Sequence of chain 1.H:
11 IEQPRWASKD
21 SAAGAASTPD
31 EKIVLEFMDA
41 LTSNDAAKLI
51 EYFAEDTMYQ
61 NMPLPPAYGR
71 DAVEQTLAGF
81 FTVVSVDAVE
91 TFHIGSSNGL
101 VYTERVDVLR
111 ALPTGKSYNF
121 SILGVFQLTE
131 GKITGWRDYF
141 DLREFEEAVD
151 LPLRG

The protein below binds the small molecule below.
Small molecule (SMILES): O[C@@H]1CCCC[C@H]1O

Binding-site contacts:
Ligand atom O7 contacts residue PHE145 of chain 1.H at 3.5 Å.
Ligand atom C1 contacts residue PHE80 of chain 1.H at 3.8 Å (hydrophobic).
Ligand atom C6 contacts residue TYR59 of chain 1.H at 3.9 Å (hydrophobic).
Ligand atom O7 contacts residue PHE140 of chain 1.H at 3.5 Å.
Ligand atom C1 contacts residue TYR59 of chain 1.H at 2.9 Å (hydrophobic).
Ligand atom O8 contacts residue ASP107 of chain 1.H at 2.8 Å (salt-bridge).
Ligand atom C2 contacts residue PHE80 of chain 1.H at 3.8 Å (hydrophobic).
Ligand atom O8 contacts residue ARG105 of chain 1.H at 4.4 Å.
Ligand atom O8 contacts residue ILE122 of chain 1.H at 4.1 Å.
Ligand atom C6 contacts residue PHE145 of chain 1.H at 4.1 Å (hydrophobic).
Ligand atom O7 contacts residue ASN61 of chain 1.H at 3.2 Å (h-bond).
Ligand atom C6 contacts residue ASN61 of chain 1.H at 4.2 Å.
Ligand atom C5 contacts residue ASP138 of chain 1.H at 4.4 Å.
Ligand atom C5 contacts residue TYR59 of chain 1.H at 4.2 Å (hydrophobic).
Ligand atom C2 contacts residue LEU77 of chain 1.H at 4.2 Å (hydrophobic).
Ligand atom O7 contacts residue TYR59 of chain 1.H at 4.1 Å.
Ligand atom C6 contacts residue LEU109 of chain 1.H at 4.4 Å (hydrophobic).
Ligand atom C3 contacts residue LEU77 of chain 1.H at 4.5 Å (hydrophobic).
Ligand atom C4 contacts residue VAL86 of chain 1.H at 3.7 Å (hydrophobic).
Ligand atom C4 contacts residue ASP107 of chain 1.H at 4.2 Å.
Ligand atom C3 contacts residue VAL86 of chain 1.H at 4.4 Å (hydrophobic).
Ligand atom C2 contacts residue TYR59 of chain 1.H at 3.0 Å (hydrophobic).
Ligand atom C3 contacts residue TRP136 of chain 1.H at 4.3 Å (hydrophobic).
Ligand atom C1 contacts residue ASN61 of chain 1.H at 3.8 Å.
Ligand atom C3 contacts residue TYR59 of chain 1.H at 3.8 Å (hydrophobic).
Ligand atom O8 contacts residue LEU109 of chain 1.H at 4.0 Å.
Ligand atom C5 contacts residue ASP107 of chain 1.H at 3.9 Å.